Sequence of chain 1.A:
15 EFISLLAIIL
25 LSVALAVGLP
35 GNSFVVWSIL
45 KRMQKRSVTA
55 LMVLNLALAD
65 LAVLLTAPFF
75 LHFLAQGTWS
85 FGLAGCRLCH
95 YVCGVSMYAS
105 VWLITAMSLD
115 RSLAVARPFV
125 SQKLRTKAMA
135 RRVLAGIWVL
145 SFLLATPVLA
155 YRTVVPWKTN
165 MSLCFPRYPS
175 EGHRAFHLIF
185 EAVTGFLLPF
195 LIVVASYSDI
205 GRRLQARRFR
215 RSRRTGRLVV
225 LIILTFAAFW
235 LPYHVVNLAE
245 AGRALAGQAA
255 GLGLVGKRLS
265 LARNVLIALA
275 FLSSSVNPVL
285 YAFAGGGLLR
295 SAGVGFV

The protein below binds the small molecule below.
Small molecule (SMILES): CC(C)CCC[C@@H](C)[C@H]1CC[C@H]2[C@@H]3CC=C4C[C@@H](OC(=O)CCC(=O)O)CC[C@]4(C)[C@H]3CC[C@]12C

Binding-site contacts:
Ligand atom CAK contacts residue VAL224 of chain 1.A at 3.6 Å (hydrophobic).
Ligand atom CAY contacts residue GLY220 of chain 1.A at 4.4 Å.
Ligand atom CAY contacts residue GLY205 of chain 1.A at 4.3 Å.
Ligand atom CAX contacts residue SER216 of chain 1.A at 4.2 Å.
Ligand atom CAT contacts residue SER202 of chain 1.A at 4.2 Å.
Ligand atom CAC contacts residue VAL198 of chain 1.A at 4.2 Å (hydrophobic).
Ligand atom CAR contacts residue GLY205 of chain 1.A at 4.4 Å.
Ligand atom OAF contacts residue GLY220 of chain 1.A at 4.4 Å.
Ligand atom CAU contacts residue VAL198 of chain 1.A at 4.4 Å (hydrophobic).
Ligand atom CBE contacts residue ILE227 of chain 1.A at 4.5 Å (hydrophobic).
Ligand atom OAF contacts residue SER216 of chain 1.A at 3.2 Å.
Ligand atom OAH contacts residue ARG215 of chain 1.A at 4.1 Å.
Ligand atom CAR contacts residue SER202 of chain 1.A at 4.2 Å.
Ligand atom CAR contacts residue TYR201 of chain 1.A at 3.9 Å (hydrophobic).
Ligand atom OAG contacts residue GLY220 of chain 1.A at 3.4 Å.
Ligand atom CAI contacts residue VAL224 of chain 1.A at 3.7 Å (hydrophobic).
Ligand atom CAZ contacts residue VAL224 of chain 1.A at 4.5 Å (hydrophobic).
Ligand atom CAL contacts residue GLY220 of chain 1.A at 3.8 Å.
Ligand atom CAX contacts residue THR219 of chain 1.A at 4.2 Å.
Ligand atom CAT contacts residue TYR201 of chain 1.A at 4.3 Å (hydrophobic).
Ligand atom CAM contacts residue GLY205 of chain 1.A at 4.0 Å.
Ligand atom OAW contacts residue GLY205 of chain 1.A at 3.9 Å.
Ligand atom OAH contacts residue GLN209 of chain 1.A at 3.6 Å.
Ligand atom OAF contacts residue ARG215 of chain 1.A at 4.4 Å.
Ligand atom CAL contacts residue THR219 of chain 1.A at 4.4 Å.
Ligand atom OAF contacts residue THR219 of chain 1.A at 3.4 Å (h-bond).